Binding-site contacts:
Ligand atom N contacts residue GLU121 of chain 1.D at 2.2 Å (salt-bridge).
Ligand atom CA contacts residue GLU121 of chain 1.D at 3.2 Å.
Ligand atom CA contacts residue THR99 of chain 1.D at 3.1 Å.
Ligand atom O contacts residue GLU100 of chain 1.D at 3.4 Å.
Ligand atom CA contacts residue CYS9 of chain 1.D at 2.9 Å (hydrophobic).
Ligand atom O contacts residue CYS9 of chain 1.D at 2.5 Å (h-bond).
Ligand atom N contacts residue THR101 of chain 1.D at 4.3 Å.
Ligand atom CA contacts residue GLU100 of chain 1.D at 4.3 Å.
Ligand atom N contacts residue ASP30 of chain 1.D at 4.1 Å.
Ligand atom CA contacts residue THR101 of chain 1.D at 3.0 Å.
Ligand atom N contacts residue THR99 of chain 1.D at 2.4 Å (h-bond).
Ligand atom N contacts residue GLU100 of chain 1.D at 4.3 Å.
Ligand atom O contacts residue THR99 of chain 1.D at 3.7 Å.
Ligand atom C contacts residue THR101 of chain 1.D at 3.4 Å.
Ligand atom O contacts residue ASN191 of chain 1.D at 2.7 Å (h-bond).
Ligand atom N contacts residue ARG28 of chain 1.D at 3.5 Å (salt-bridge).
Ligand atom CB contacts residue THR101 of chain 1.D at 3.1 Å.
Ligand atom C contacts residue ALA1 of chain 1.M at 2.9 Å (hydrophobic).
Ligand atom C contacts residue GLU100 of chain 1.D at 4.1 Å.
Ligand atom C contacts residue ASN191 of chain 1.D at 3.7 Å.
Ligand atom CB contacts residue CYS9 of chain 1.D at 3.8 Å (hydrophobic).
Ligand atom O contacts residue THR101 of chain 1.D at 2.6 Å (h-bond).
Ligand atom CB contacts residue ALA1 of chain 1.M at 3.2 Å (hydrophobic).
Ligand atom C contacts residue CYS9 of chain 1.D at 1.8 Å (hydrophobic).
Ligand atom CA contacts residue ALA1 of chain 1.M at 3.6 Å (hydrophobic).
Ligand atom C contacts residue THR99 of chain 1.D at 3.4 Å.
Ligand atom CB contacts residue GLU121 of chain 1.D at 3.0 Å.
Ligand atom O contacts residue ALA1 of chain 1.M at 3.5 Å (h-bond).
Ligand atom CB contacts residue ASP31 of chain 1.D at 4.0 Å.
Ligand atom N contacts residue CYS9 of chain 1.D at 2.9 Å (h-bond).
Ligand atom C contacts residue ASP31 of chain 1.D at 4.4 Å.

The protein below binds the small molecule below.
Small molecule (SMILES): CSCC[C@H](N)C(=O)O

Sequence of chain 1.D:
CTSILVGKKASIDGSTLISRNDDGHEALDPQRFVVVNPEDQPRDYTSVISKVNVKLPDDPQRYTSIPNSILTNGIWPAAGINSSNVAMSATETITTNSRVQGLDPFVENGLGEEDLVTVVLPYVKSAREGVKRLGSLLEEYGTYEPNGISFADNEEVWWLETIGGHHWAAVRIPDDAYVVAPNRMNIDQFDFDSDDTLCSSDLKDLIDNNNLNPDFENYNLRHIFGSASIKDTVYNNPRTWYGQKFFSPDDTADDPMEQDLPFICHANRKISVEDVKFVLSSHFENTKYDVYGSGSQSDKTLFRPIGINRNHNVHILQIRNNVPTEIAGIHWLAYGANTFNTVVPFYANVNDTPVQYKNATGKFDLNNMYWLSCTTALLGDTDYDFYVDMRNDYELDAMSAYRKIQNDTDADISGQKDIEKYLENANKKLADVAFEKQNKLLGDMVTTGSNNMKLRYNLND